The small molecule below binds the protein below.
Small molecule (SMILES): CC(=O)N[C@@H]1[C@@H](O)[C@H](O)[C@@H](CO)O[C@H]1O

Binding-site contacts:
Ligand atom C1 contacts residue VAL31 of chain 1.F at 4.3 Å (hydrophobic).
Ligand atom C5 contacts residue VAL31 of chain 1.F at 4.2 Å (hydrophobic).
Ligand atom O3 contacts residue NAG1 of chain 1.DA at 2.6 Å (h-bond).
Ligand atom C6 contacts residue ASN69 of chain 1.F at 4.4 Å.
Ligand atom O4 contacts residue NAG1 of chain 1.DA at 3.0 Å.
Ligand atom N2 contacts residue VAL31 of chain 1.F at 4.0 Å.
Ligand atom O5 contacts residue MET33 of chain 1.F at 4.2 Å.
Ligand atom O4 contacts residue VAL31 of chain 1.F at 3.3 Å.
Ligand atom C5 contacts residue ASN69 of chain 1.F at 3.7 Å.
Ligand atom C3 contacts residue NAG1 of chain 1.DA at 3.7 Å.
Ligand atom O1 contacts residue SER70 of chain 1.F at 4.2 Å.
Ligand atom O6 contacts residue NAG1 of chain 1.DA at 3.0 Å.
Ligand atom C5 contacts residue MET33 of chain 1.F at 3.7 Å (hydrophobic).
Ligand atom C3 contacts residue VAL31 of chain 1.F at 3.0 Å (hydrophobic).
Ligand atom C6 contacts residue MET33 of chain 1.F at 3.5 Å (hydrophobic).
Ligand atom C6 contacts residue LEU24 of chain 1.F at 4.5 Å (hydrophobic).
Ligand atom C1 contacts residue ASN69 of chain 1.F at 2.7 Å.
Ligand atom C4 contacts residue VAL31 of chain 1.F at 3.8 Å (hydrophobic).
Ligand atom C7 contacts residue SER70 of chain 1.F at 4.4 Å.
Ligand atom O1 contacts residue ASN69 of chain 1.F at 2.1 Å (h-bond).
Ligand atom N2 contacts residue ASN69 of chain 1.F at 4.3 Å.
Ligand atom C7 contacts residue ASN69 of chain 1.F at 3.8 Å.
Ligand atom C5 contacts residue NAG1 of chain 1.DA at 4.3 Å.
Ligand atom C4 contacts residue NAG1 of chain 1.DA at 3.2 Å.
Ligand atom C8 contacts residue ASN69 of chain 1.F at 3.4 Å.
Ligand atom C2 contacts residue VAL31 of chain 1.F at 4.0 Å (hydrophobic).
Ligand atom O5 contacts residue ASN69 of chain 1.F at 2.8 Å (h-bond).
Ligand atom O7 contacts residue ASN69 of chain 1.F at 3.8 Å.
Ligand atom O3 contacts residue VAL31 of chain 1.F at 3.6 Å.
Ligand atom C6 contacts residue NAG1 of chain 1.DA at 4.3 Å.
Ligand atom O1 contacts residue MET33 of chain 1.F at 3.9 Å.
Ligand atom C2 contacts residue ASN69 of chain 1.F at 4.2 Å.
Ligand atom O1 contacts residue VAL31 of chain 1.F at 3.4 Å (h-bond).
Ligand atom C8 contacts residue ARG57 of chain 1.F at 4.2 Å.
Ligand atom C8 contacts residue SER70 of chain 1.F at 3.7 Å.

Sequence of chain 1.F:
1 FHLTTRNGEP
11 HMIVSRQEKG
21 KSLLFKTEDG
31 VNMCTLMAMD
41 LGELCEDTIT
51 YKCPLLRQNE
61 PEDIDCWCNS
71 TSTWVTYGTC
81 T